A small-molecule ligand and the protein it binds are described below.
Small molecule (SMILES): O=c1[nH]c(=O)c2nn[nH]c2[nH]1

Sequence of chain 3.A:
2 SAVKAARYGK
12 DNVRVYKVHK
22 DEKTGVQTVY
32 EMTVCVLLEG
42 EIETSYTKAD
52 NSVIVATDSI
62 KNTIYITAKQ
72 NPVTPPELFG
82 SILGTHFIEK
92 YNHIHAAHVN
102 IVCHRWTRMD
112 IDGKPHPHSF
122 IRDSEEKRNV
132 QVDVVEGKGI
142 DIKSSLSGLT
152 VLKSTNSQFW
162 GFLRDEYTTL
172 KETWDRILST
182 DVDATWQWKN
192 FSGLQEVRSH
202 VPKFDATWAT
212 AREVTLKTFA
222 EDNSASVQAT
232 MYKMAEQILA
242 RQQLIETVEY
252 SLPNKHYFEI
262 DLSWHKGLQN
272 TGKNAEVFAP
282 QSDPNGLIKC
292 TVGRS

Sequence of chain 4.A:
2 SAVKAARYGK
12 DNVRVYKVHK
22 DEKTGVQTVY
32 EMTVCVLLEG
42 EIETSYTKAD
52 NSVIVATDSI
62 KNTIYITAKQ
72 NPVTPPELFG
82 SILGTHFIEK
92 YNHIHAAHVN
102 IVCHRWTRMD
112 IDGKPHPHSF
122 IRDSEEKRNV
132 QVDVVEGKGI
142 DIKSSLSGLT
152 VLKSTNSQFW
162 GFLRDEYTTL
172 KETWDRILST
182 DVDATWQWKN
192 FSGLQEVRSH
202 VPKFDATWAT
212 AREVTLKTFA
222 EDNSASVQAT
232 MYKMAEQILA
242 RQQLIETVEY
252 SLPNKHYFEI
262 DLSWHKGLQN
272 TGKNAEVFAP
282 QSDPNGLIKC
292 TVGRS

Binding-site contacts:
Ligand atom O6 contacts residue ILE55 of chain 3.A at 3.5 Å.
Ligand atom N8 contacts residue PHE160 of chain 4.A at 3.6 Å.
Ligand atom O6 contacts residue GLN229 of chain 4.A at 2.9 Å (h-bond).
Ligand atom N1 contacts residue GLN229 of chain 4.A at 3.0 Å (h-bond).
Ligand atom C2 contacts residue PHE160 of chain 4.A at 3.7 Å (hydrophobic).
Ligand atom N8 contacts residue THR58 of chain 3.A at 3.2 Å (h-bond).
Ligand atom C4 contacts residue ARG177 of chain 4.A at 3.8 Å.
Ligand atom O2 contacts residue ARG177 of chain 4.A at 2.8 Å (salt-bridge).
Ligand atom C2 contacts residue ARG177 of chain 4.A at 3.5 Å.
Ligand atom C5 contacts residue PHE160 of chain 4.A at 3.3 Å (hydrophobic).
Ligand atom N7 contacts residue PHE160 of chain 4.A at 3.5 Å.
Ligand atom N3 contacts residue ARG177 of chain 4.A at 3.0 Å (salt-bridge).
Ligand atom N9 contacts residue THR58 of chain 3.A at 3.9 Å.
Ligand atom O2 contacts residue PHE160 of chain 4.A at 3.9 Å.
Ligand atom C6 contacts residue GLN229 of chain 4.A at 3.7 Å.
Ligand atom C2 contacts residue ASN255 of chain 4.A at 3.8 Å.
Ligand atom N8 contacts residue ALA57 of chain 3.A at 3.7 Å.
Ligand atom N3 contacts residue PHE160 of chain 4.A at 3.7 Å.
Ligand atom O2 contacts residue SER227 of chain 4.A at 3.5 Å.
Ligand atom O2 contacts residue VAL228 of chain 4.A at 2.9 Å (h-bond).
Ligand atom O2 contacts residue ASN255 of chain 4.A at 4.0 Å.
Ligand atom N8 contacts residue ASP59 of chain 3.A at 3.8 Å.
Ligand atom N7 contacts residue ALA57 of chain 3.A at 3.5 Å.
Ligand atom N3 contacts residue ASN255 of chain 4.A at 3.2 Å (h-bond).
Ligand atom C2 contacts residue GLN229 of chain 4.A at 3.9 Å.
Ligand atom O2 contacts residue GLN229 of chain 4.A at 3.8 Å.
Ligand atom N9 contacts residue PHE160 of chain 4.A at 3.4 Å.
Ligand atom C6 contacts residue PHE160 of chain 4.A at 3.4 Å (hydrophobic).
Ligand atom N8 contacts residue LEU171 of chain 4.A at 3.7 Å.
Ligand atom C5 contacts residue THR58 of chain 3.A at 3.9 Å.
Ligand atom N9 contacts residue LEU171 of chain 4.A at 3.9 Å.
Ligand atom O6 contacts residue ILE289 of chain 4.A at 4.0 Å.
Ligand atom N1 contacts residue PHE160 of chain 4.A at 3.6 Å.
Ligand atom C2 contacts residue VAL228 of chain 4.A at 4.0 Å (hydrophobic).
Ligand atom N7 contacts residue THR58 of chain 3.A at 2.8 Å (h-bond).
Ligand atom C4 contacts residue PHE160 of chain 4.A at 3.3 Å (hydrophobic).
Ligand atom C4 contacts residue ASN255 of chain 4.A at 3.8 Å.
Ligand atom O6 contacts residue TYR9 of chain 3.A at 3.8 Å.
Ligand atom O6 contacts residue PHE160 of chain 4.A at 4.0 Å.
Ligand atom O6 contacts residue THR58 of chain 3.A at 3.8 Å.